Sequence of chain 1.B:
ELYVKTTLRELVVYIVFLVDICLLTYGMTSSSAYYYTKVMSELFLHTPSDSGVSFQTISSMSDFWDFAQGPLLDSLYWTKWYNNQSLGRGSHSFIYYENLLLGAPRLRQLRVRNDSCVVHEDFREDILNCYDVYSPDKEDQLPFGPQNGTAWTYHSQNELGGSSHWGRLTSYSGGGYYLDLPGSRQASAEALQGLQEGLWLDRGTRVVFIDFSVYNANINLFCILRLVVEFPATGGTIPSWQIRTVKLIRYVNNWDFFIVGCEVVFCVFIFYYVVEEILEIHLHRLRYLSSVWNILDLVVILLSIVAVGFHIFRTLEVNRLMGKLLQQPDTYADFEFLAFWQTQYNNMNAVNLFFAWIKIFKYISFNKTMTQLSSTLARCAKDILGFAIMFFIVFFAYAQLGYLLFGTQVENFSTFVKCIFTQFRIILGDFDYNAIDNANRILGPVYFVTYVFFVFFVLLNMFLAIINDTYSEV

This small molecule binds to this protein.
Small molecule (SMILES): CC(=O)N[C@@H]1[C@@H](O)[C@H](O)[C@@H](CO)O[C@H]1O

Binding-site contacts:
Ligand atom C1 contacts residue ASN182 of chain 1.B at 1.4 Å.
Ligand atom C8 contacts residue LEU196 of chain 1.B at 3.9 Å (hydrophobic).
Ligand atom C4 contacts residue ASN182 of chain 1.B at 4.2 Å.
Ligand atom C2 contacts residue ASN182 of chain 1.B at 2.4 Å.
Ligand atom N2 contacts residue ASN197 of chain 1.B at 4.0 Å.
Ligand atom C5 contacts residue ASN182 of chain 1.B at 3.7 Å.
Ligand atom O7 contacts residue ASN182 of chain 1.B at 3.6 Å.
Ligand atom C8 contacts residue ASN197 of chain 1.B at 3.4 Å.
Ligand atom C7 contacts residue ASN197 of chain 1.B at 3.8 Å.
Ligand atom N2 contacts residue ASN182 of chain 1.B at 2.8 Å (h-bond).
Ligand atom C7 contacts residue ASN182 of chain 1.B at 3.4 Å.
Ligand atom O6 contacts residue LEU210 of chain 1.B at 4.5 Å.
Ligand atom O5 contacts residue ASN182 of chain 1.B at 2.4 Å (h-bond).
Ligand atom O7 contacts residue ASN197 of chain 1.B at 4.4 Å.
Ligand atom C3 contacts residue ASN182 of chain 1.B at 3.8 Å.
Ligand atom C8 contacts residue ASN182 of chain 1.B at 4.5 Å.